The protein below binds the small molecule below.
Small molecule (SMILES): CC(=O)N=c1[nH]c(C)c(-c2ccc(Cl)c(S(=O)(=O)NCCO)c2)s1

Sequence of chain 1.A:
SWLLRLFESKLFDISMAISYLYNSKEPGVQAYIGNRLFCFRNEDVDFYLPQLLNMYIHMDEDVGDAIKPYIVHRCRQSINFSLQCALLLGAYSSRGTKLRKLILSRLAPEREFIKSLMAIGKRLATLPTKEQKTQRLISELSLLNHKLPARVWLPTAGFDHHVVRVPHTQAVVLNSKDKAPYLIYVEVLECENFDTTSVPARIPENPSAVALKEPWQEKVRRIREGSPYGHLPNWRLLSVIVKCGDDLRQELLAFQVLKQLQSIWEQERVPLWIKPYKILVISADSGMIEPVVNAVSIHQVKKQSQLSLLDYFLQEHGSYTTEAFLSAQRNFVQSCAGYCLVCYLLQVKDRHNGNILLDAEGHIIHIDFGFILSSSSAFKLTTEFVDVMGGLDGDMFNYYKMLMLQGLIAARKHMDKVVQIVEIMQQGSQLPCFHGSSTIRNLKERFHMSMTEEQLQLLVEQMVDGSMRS

Binding-site contacts:
Ligand atom CAC contacts residue ILE455 of chain 1.A at 3.6 Å (hydrophobic).
Ligand atom CAD contacts residue ILE455 of chain 1.A at 3.6 Å (hydrophobic).
Ligand atom CAE contacts residue GLU378 of chain 1.A at 4.0 Å.
Ligand atom CAD contacts residue TYR365 of chain 1.A at 4.0 Å (hydrophobic).
Ligand atom OAO contacts residue PRO263 of chain 1.A at 3.5 Å.
Ligand atom SAP contacts residue ILE329 of chain 1.A at 3.6 Å.
Ligand atom OAO contacts residue ILE329 of chain 1.A at 3.9 Å.
Ligand atom NAR contacts residue PRO379 of chain 1.A at 3.7 Å.
Ligand atom CAB contacts residue ILE377 of chain 1.A at 3.8 Å (hydrophobic).
Ligand atom CAE contacts residue VAL380 of chain 1.A at 3.7 Å (hydrophobic).
Ligand atom CAJ contacts residue VAL380 of chain 1.A at 3.7 Å (hydrophobic).
Ligand atom CAS contacts residue ALA383 of chain 1.A at 3.6 Å (hydrophobic).
Ligand atom OAO contacts residue LYS331 of chain 1.A at 3.8 Å.
Ligand atom CAC contacts residue TYR365 of chain 1.A at 3.7 Å (hydrophobic).
Ligand atom CAE contacts residue TYR365 of chain 1.A at 3.6 Å (hydrophobic).
Ligand atom CAQ contacts residue PRO379 of chain 1.A at 3.4 Å (hydrophobic).
Ligand atom OAM contacts residue LYS331 of chain 1.A at 2.0 Å (salt-bridge).
Ligand atom CAV contacts residue ASP456 of chain 1.A at 3.4 Å.
Ligand atom NAK contacts residue PRO379 of chain 1.A at 3.1 Å.
Ligand atom OAO contacts residue LEU256 of chain 1.A at 3.7 Å.
Ligand atom CAE contacts residue ILE377 of chain 1.A at 4.0 Å (hydrophobic).
Ligand atom CAJ contacts residue PRO379 of chain 1.A at 3.5 Å (hydrophobic).
Ligand atom NAK contacts residue VAL380 of chain 1.A at 2.9 Å (h-bond).
Ligand atom CAH contacts residue ILE329 of chain 1.A at 4.0 Å (hydrophobic).
Ligand atom OAX contacts residue ASP456 of chain 1.A at 3.9 Å.
Ligand atom CL contacts residue ASP456 of chain 1.A at 4.0 Å.
Ligand atom CAG contacts residue ILE329 of chain 1.A at 3.5 Å (hydrophobic).
Ligand atom CAC contacts residue ILE377 of chain 1.A at 3.9 Å (hydrophobic).
Ligand atom CAE contacts residue PRO379 of chain 1.A at 3.6 Å (hydrophobic).
Ligand atom CL contacts residue ILE377 of chain 1.A at 4.0 Å.
Ligand atom CAQ contacts residue LEU445 of chain 1.A at 3.9 Å (hydrophobic).
Ligand atom CAT contacts residue ALA383 of chain 1.A at 2.9 Å (hydrophobic).
Ligand atom CAQ contacts residue VAL380 of chain 1.A at 3.6 Å (hydrophobic).
Ligand atom CAW contacts residue ASP456 of chain 1.A at 2.9 Å.
Ligand atom CL contacts residue ILE455 of chain 1.A at 4.0 Å.
Ligand atom SAN contacts residue LYS331 of chain 1.A at 3.4 Å (salt-bridge).
Ligand atom NAR contacts residue VAL380 of chain 1.A at 3.1 Å (h-bond).
Ligand atom CAH contacts residue ILE455 of chain 1.A at 3.9 Å (hydrophobic).
Ligand atom NAK contacts residue LEU445 of chain 1.A at 3.9 Å.
Ligand atom CAI contacts residue ILE329 of chain 1.A at 3.8 Å (hydrophobic).